A small-molecule ligand and the protein it binds are described below.
Small molecule (SMILES): Nc1nc2c(ncn2[C@H]2C[C@H](O)[C@@H](CO[P](=O)(O)O[P](=O)(O)OP(=O)(O)O)O2)c(=O)[nH]1

Sequence of chain 1.A:
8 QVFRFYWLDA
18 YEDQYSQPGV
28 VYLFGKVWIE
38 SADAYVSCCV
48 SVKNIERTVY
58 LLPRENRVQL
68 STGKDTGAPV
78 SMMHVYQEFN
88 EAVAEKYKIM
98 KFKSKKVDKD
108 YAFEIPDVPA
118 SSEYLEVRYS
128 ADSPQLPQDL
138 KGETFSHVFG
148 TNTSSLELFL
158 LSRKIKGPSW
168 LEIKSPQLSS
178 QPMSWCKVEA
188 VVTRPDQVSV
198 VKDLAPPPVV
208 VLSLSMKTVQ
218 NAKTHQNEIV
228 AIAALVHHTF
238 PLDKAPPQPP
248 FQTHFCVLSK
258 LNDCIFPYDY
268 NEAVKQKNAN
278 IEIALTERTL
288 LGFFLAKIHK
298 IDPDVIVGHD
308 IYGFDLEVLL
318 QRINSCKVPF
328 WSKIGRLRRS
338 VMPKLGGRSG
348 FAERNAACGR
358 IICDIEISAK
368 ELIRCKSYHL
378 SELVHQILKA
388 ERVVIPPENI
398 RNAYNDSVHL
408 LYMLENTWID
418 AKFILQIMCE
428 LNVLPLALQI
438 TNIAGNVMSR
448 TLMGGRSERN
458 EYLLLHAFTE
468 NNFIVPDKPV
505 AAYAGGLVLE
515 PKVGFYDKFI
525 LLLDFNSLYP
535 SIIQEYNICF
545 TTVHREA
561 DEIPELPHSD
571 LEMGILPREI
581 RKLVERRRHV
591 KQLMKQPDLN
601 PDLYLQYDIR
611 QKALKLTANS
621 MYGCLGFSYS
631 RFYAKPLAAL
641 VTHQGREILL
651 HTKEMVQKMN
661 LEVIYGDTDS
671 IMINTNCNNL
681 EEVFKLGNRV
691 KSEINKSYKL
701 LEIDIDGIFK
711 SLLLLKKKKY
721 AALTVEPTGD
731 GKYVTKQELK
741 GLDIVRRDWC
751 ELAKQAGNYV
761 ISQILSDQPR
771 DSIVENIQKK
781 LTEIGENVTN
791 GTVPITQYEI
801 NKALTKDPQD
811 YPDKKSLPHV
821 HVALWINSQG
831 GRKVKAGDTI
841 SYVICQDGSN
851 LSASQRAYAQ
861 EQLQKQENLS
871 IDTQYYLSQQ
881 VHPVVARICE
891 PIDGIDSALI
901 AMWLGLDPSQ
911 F

Binding-site contacts:
Ligand atom O1A contacts residue ASP669 of chain 1.A at 2.9 Å (salt-bridge).
Ligand atom O3B contacts residue SER531 of chain 1.A at 3.4 Å (h-bond).
Ligand atom O1G contacts residue PHE529 of chain 1.A at 3.1 Å (h-bond).
Ligand atom C2' contacts residue TYR533 of chain 1.A at 3.6 Å (hydrophobic).
Ligand atom O6 contacts residue DOC9 of chain 1.D at 3.6 Å (h-bond).
Ligand atom C5 contacts residue ASN619 of chain 1.A at 3.2 Å.
Ligand atom O3B contacts residue MG1 of chain 1.F at 3.6 Å.
Ligand atom N9 contacts residue ASN619 of chain 1.A at 3.6 Å (h-bond).
Ligand atom C8 contacts residue DOC9 of chain 1.D at 3.5 Å.
Ligand atom PG contacts residue MG1 of chain 1.F at 3.4 Å.
Ligand atom O2A contacts residue LYS615 of chain 1.A at 3.4 Å (salt-bridge).
Ligand atom C4 contacts residue ASN619 of chain 1.A at 3.5 Å.
Ligand atom O2G contacts residue ARG587 of chain 1.A at 3.0 Å (salt-bridge).
Ligand atom N7 contacts residue DOC9 of chain 1.D at 3.2 Å.
Ligand atom O2B contacts residue SER531 of chain 1.A at 3.4 Å (h-bond).
Ligand atom O4' contacts residue DOC9 of chain 1.D at 3.2 Å.
Ligand atom O1B contacts residue LEU532 of chain 1.A at 3.4 Å (h-bond).
Ligand atom O1G contacts residue MG1 of chain 1.F at 2.1 Å.
Ligand atom N2 contacts residue ASN619 of chain 1.A at 3.6 Å (h-bond).
Ligand atom O2B contacts residue MG1 of chain 1.F at 2.2 Å.
Ligand atom C5 contacts residue DOC9 of chain 1.D at 3.6 Å.
Ligand atom O2B contacts residue ASP669 of chain 1.A at 3.1 Å (salt-bridge).
Ligand atom PB contacts residue MG1 of chain 1.F at 3.2 Å.
Ligand atom O2B contacts residue PHE529 of chain 1.A at 3.1 Å (h-bond).
Ligand atom C8 contacts residue ASN619 of chain 1.A at 3.4 Å.
Ligand atom O3G contacts residue ASN530 of chain 1.A at 3.5 Å (h-bond).
Ligand atom PG contacts residue ARG587 of chain 1.A at 3.6 Å.
Ligand atom O3G contacts residue ARG587 of chain 1.A at 3.2 Å (salt-bridge).
Ligand atom O1A contacts residue MG1 of chain 1.F at 2.2 Å.
Ligand atom O2B contacts residue LEU532 of chain 1.A at 3.4 Å (h-bond).
Ligand atom O3' contacts residue TYR533 of chain 1.A at 3.2 Å (h-bond).
Ligand atom O6 contacts residue LEU616 of chain 1.A at 3.7 Å.
Ligand atom O3A contacts residue MG1 of chain 1.F at 3.6 Å.
Ligand atom N7 contacts residue ASN619 of chain 1.A at 3.1 Å (h-bond).
Ligand atom O1B contacts residue SER531 of chain 1.A at 3.2 Å.
Ligand atom N2 contacts residue TYR622 of chain 1.A at 3.6 Å.
Ligand atom O5' contacts residue DOC9 of chain 1.D at 3.1 Å.
Ligand atom O1G contacts residue ASP528 of chain 1.A at 2.8 Å (salt-bridge).
Ligand atom PA contacts residue MG1 of chain 1.F at 3.4 Å.
Ligand atom O1A contacts residue ASP528 of chain 1.A at 3.3 Å (salt-bridge).